This protein binds this small molecule.
Small molecule (SMILES): O=c1[nH]c(=O)c2ncn([C@@H]3O[C@H](CO)[C@@H](O)[C@H]3O)c2[nH]1

Binding-site contacts:
Ligand atom C2 contacts residue ILE143 of chain 1.B at 3.4 Å (hydrophobic).
Ligand atom O2 contacts residue TRP142 of chain 1.B at 4.1 Å.
Ligand atom C2 contacts residue PHE145 of chain 1.B at 4.2 Å (hydrophobic).
Ligand atom C4' contacts residue PO41 of chain 1.K at 3.6 Å.
Ligand atom C4 contacts residue TRP142 of chain 1.B at 3.2 Å (hydrophobic).
Ligand atom C6 contacts residue ILE143 of chain 1.B at 3.8 Å (hydrophobic).
Ligand atom O2 contacts residue ILE143 of chain 1.B at 3.0 Å (h-bond).
Ligand atom C5 contacts residue VAL95 of chain 1.B at 4.0 Å (hydrophobic).
Ligand atom O6 contacts residue TRP142 of chain 1.B at 3.6 Å.
Ligand atom N1 contacts residue PHE145 of chain 1.B at 4.2 Å.
Ligand atom N7 contacts residue ASP97 of chain 1.B at 3.2 Å (salt-bridge).
Ligand atom C2 contacts residue TRP142 of chain 1.B at 3.5 Å (hydrophobic).
Ligand atom O6 contacts residue LYS141 of chain 1.B at 4.1 Å.
Ligand atom N3 contacts residue ASP148 of chain 1.B at 4.2 Å.
Ligand atom C2 contacts residue ASP148 of chain 1.B at 3.8 Å.
Ligand atom O2' contacts residue TRP142 of chain 1.B at 3.7 Å.
Ligand atom N1 contacts residue ILE143 of chain 1.B at 2.7 Å (h-bond).
Ligand atom C6 contacts residue LYS125 of chain 1.B at 3.8 Å.
Ligand atom N1 contacts residue TRP142 of chain 1.B at 3.5 Å.
Ligand atom N3 contacts residue TRP142 of chain 1.B at 3.4 Å.
Ligand atom C4 contacts residue VAL95 of chain 1.B at 4.0 Å (hydrophobic).
Ligand atom C5 contacts residue TRP142 of chain 1.B at 3.3 Å (hydrophobic).
Ligand atom O2 contacts residue ASP148 of chain 1.B at 2.6 Å (salt-bridge).
Ligand atom O6 contacts residue LYS125 of chain 1.B at 2.8 Å (salt-bridge).
Ligand atom O4' contacts residue PO41 of chain 1.K at 3.2 Å (h-bond).
Ligand atom O5' contacts residue PHE63 of chain 1.B at 3.8 Å.
Ligand atom C8 contacts residue ASP97 of chain 1.B at 3.3 Å.
Ligand atom C5 contacts residue LYS125 of chain 1.B at 3.9 Å.
Ligand atom O3' contacts residue PHE63 of chain 1.B at 3.7 Å.
Ligand atom N7 contacts residue TRP142 of chain 1.B at 3.3 Å.
Ligand atom C5' contacts residue SO41 of chain 1.L at 3.7 Å.
Ligand atom C1' contacts residue PO41 of chain 1.K at 4.2 Å.
Ligand atom N7 contacts residue LYS125 of chain 1.B at 3.4 Å (salt-bridge).
Ligand atom C5' contacts residue PO41 of chain 1.K at 3.8 Å.
Ligand atom N9 contacts residue TRP142 of chain 1.B at 3.5 Å.
Ligand atom C6 contacts residue TRP142 of chain 1.B at 3.6 Å (hydrophobic).
Ligand atom O5' contacts residue SO41 of chain 1.L at 3.0 Å (h-bond).
Ligand atom C8 contacts residue TRP142 of chain 1.B at 3.7 Å (hydrophobic).
Ligand atom O2 contacts residue PHE145 of chain 1.B at 3.7 Å.
Ligand atom O6 contacts residue ILE143 of chain 1.B at 2.9 Å (h-bond).

Sequence of chain 1.B:
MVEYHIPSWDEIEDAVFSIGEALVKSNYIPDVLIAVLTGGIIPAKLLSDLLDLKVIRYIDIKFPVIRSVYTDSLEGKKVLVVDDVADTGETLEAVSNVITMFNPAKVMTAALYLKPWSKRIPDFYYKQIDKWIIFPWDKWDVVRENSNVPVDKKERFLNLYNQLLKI